The small molecule below binds the protein below.
Small molecule (SMILES): O=S(=O)(O)C[C@H](O)[C@@H](O)[C@@H](O)CCO

Sequence of chain 1.E:
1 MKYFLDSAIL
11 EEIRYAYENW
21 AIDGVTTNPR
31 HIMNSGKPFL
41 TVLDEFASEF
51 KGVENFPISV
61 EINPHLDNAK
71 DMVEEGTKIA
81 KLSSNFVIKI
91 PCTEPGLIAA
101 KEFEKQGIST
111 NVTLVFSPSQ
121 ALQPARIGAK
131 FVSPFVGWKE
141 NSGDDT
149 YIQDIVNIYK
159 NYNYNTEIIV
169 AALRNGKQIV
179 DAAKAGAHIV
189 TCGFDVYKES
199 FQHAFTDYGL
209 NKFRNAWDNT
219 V

Binding-site contacts:
Ligand atom O6 contacts residue ASN28 of chain 1.F at 2.8 Å (h-bond).
Ligand atom O6 contacts residue PHE211 of chain 1.E at 3.7 Å.
Ligand atom O1 contacts residue LYS89 of chain 1.F at 3.0 Å (salt-bridge).
Ligand atom C3 contacts residue ASN28 of chain 1.F at 3.5 Å.
Ligand atom O15 contacts residue ARG30 of chain 1.F at 3.2 Å (salt-bridge).
Ligand atom O7 contacts residue THR189 of chain 1.F at 3.8 Å.
Ligand atom C5 contacts residue PHE135 of chain 1.F at 3.9 Å (hydrophobic).
Ligand atom S13 contacts residue ARG30 of chain 1.F at 3.5 Å (salt-bridge).
Ligand atom O1 contacts residue THR27 of chain 1.F at 3.8 Å.
Ligand atom O6 contacts residue PHE135 of chain 1.F at 3.7 Å.
Ligand atom O8 contacts residue ASN111 of chain 1.F at 3.0 Å (h-bond).
Ligand atom C12 contacts residue ASN28 of chain 1.F at 3.4 Å.
Ligand atom C5 contacts residue SER133 of chain 1.F at 3.5 Å.
Ligand atom C2 contacts residue LYS89 of chain 1.F at 3.9 Å.
Ligand atom C3 contacts residue ASP6 of chain 1.F at 3.2 Å.
Ligand atom C4 contacts residue LYS89 of chain 1.F at 1.3 Å.
Ligand atom O14 contacts residue ARG30 of chain 1.F at 2.8 Å (salt-bridge).
Ligand atom C1 contacts residue ASN28 of chain 1.F at 3.2 Å.
Ligand atom O1 contacts residue ASP6 of chain 1.F at 2.5 Å (salt-bridge).
Ligand atom C2 contacts residue ASP6 of chain 1.F at 4.0 Å.
Ligand atom O2 contacts residue ARG172 of chain 1.F at 2.6 Å (salt-bridge).
Ligand atom O1 contacts residue THR26 of chain 1.F at 3.1 Å (h-bond).
Ligand atom C1 contacts residue LYS89 of chain 1.F at 2.5 Å.
Ligand atom O15 contacts residue ARG172 of chain 1.F at 3.0 Å (salt-bridge).
Ligand atom C12 contacts residue ASP6 of chain 1.F at 3.0 Å.
Ligand atom C1 contacts residue ASP6 of chain 1.F at 3.7 Å.
Ligand atom O7 contacts residue ALA170 of chain 1.F at 3.3 Å (h-bond).
Ligand atom S13 contacts residue ASN28 of chain 1.F at 3.9 Å.
Ligand atom O7 contacts residue ASP6 of chain 1.F at 2.5 Å (salt-bridge).
Ligand atom C2 contacts residue PHE135 of chain 1.F at 3.7 Å (hydrophobic).
Ligand atom O1 contacts residue ASN28 of chain 1.F at 3.1 Å (h-bond).
Ligand atom O8 contacts residue SER133 of chain 1.F at 2.7 Å (h-bond).
Ligand atom C2 contacts residue ASN28 of chain 1.F at 3.2 Å.
Ligand atom O8 contacts residue LYS89 of chain 1.F at 2.7 Å (salt-bridge).
Ligand atom C5 contacts residue LYS89 of chain 1.F at 2.2 Å.
Ligand atom O14 contacts residue ASN28 of chain 1.F at 3.1 Å (h-bond).
Ligand atom O7 contacts residue ALA169 of chain 1.F at 3.5 Å.
Ligand atom S13 contacts residue ARG172 of chain 1.F at 3.3 Å (salt-bridge).
Ligand atom O2 contacts residue TRP138 of chain 1.F at 2.8 Å (h-bond).
Ligand atom C5 contacts residue THR113 of chain 1.F at 3.3 Å.

Sequence of chain 1.F:
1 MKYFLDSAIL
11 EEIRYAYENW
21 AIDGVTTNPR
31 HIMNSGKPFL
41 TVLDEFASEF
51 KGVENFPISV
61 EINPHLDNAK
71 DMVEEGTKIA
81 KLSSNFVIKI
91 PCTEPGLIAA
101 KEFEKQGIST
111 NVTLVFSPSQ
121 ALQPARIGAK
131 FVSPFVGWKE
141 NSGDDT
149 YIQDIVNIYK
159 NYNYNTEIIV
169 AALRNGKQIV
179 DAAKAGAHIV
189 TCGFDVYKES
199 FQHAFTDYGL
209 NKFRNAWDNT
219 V